Sequence of chain 2.A:
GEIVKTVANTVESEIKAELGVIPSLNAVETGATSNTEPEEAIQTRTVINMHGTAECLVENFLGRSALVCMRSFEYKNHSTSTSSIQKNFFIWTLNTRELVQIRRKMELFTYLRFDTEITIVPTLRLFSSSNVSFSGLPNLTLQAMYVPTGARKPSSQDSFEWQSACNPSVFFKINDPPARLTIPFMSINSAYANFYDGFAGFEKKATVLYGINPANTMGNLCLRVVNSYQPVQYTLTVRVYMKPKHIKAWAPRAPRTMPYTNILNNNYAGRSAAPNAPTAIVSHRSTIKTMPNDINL

Sequence of chain 56.C:
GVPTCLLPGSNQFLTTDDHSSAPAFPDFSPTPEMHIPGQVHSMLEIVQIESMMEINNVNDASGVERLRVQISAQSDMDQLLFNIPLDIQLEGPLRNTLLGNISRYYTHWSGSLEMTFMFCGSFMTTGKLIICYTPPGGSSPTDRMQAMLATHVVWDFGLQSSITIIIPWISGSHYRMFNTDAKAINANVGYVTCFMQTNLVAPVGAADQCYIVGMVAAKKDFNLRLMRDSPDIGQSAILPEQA

This protein binds this small molecule.
Small molecule (SMILES): Cc1cc(CCCOc2c(C)cc(-c3noc(C(F)(F)F)n3)cc2C)on1

Sequence of chain 2.C:
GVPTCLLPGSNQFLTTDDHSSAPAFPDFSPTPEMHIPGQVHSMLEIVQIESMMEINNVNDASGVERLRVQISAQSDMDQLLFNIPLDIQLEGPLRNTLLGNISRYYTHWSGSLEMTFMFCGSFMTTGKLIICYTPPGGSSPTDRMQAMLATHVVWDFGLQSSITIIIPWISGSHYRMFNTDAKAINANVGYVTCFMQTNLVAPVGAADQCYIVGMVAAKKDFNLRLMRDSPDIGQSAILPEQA

Binding-site contacts:
Ligand atom O1 contacts residue PHE119 of chain 2.A at 3.5 Å.
Ligand atom CM4 contacts residue ALA149 of chain 2.A at 3.6 Å (hydrophobic).
Ligand atom CM6 contacts residue TRP97 of chain 2.A at 3.6 Å (hydrophobic).
Ligand atom O1A contacts residue LEU186 of chain 2.A at 3.7 Å.
Ligand atom O1A contacts residue LEU226 of chain 2.A at 3.6 Å.
Ligand atom F3 contacts residue PRO173 of chain 2.A at 2.6 Å.
Ligand atom CM6 contacts residue ILE123 of chain 2.A at 3.8 Å (hydrophobic).
Ligand atom F2 contacts residue VAL175 of chain 2.A at 3.2 Å.
Ligand atom C2A contacts residue LEU226 of chain 2.A at 3.8 Å (hydrophobic).
Ligand atom N2 contacts residue PHE119 of chain 2.A at 3.5 Å.
Ligand atom C3 contacts residue THR101 of chain 2.A at 3.8 Å.
Ligand atom C3C contacts residue THR121 of chain 2.A at 3.7 Å.
Ligand atom O1 contacts residue TYR197 of chain 2.A at 3.3 Å.
Ligand atom CM2 contacts residue MET191 of chain 2.A at 3.4 Å (hydrophobic).
Ligand atom F3 contacts residue TYR151 of chain 2.A at 2.9 Å.
Ligand atom N2 contacts residue TYR197 of chain 2.A at 3.4 Å.
Ligand atom CM2 contacts residue ILE188 of chain 2.A at 3.6 Å (hydrophobic).
Ligand atom O1B contacts residue LEU99 of chain 2.A at 3.6 Å.
Ligand atom F3 contacts residue SER174 of chain 2.A at 3.8 Å.
Ligand atom C3A contacts residue LEU186 of chain 2.A at 3.8 Å (hydrophobic).
Ligand atom F3 contacts residue MET150 of chain 2.A at 3.8 Å.
Ligand atom CM4 contacts residue PRO173 of chain 2.A at 3.7 Å (hydrophobic).
Ligand atom C1B contacts residue LEU99 of chain 2.A at 3.6 Å (hydrophobic).
Ligand atom CM2 contacts residue LEU99 of chain 2.A at 3.3 Å (hydrophobic).
Ligand atom C5B contacts residue ILE123 of chain 2.A at 3.7 Å (hydrophobic).
Ligand atom F3 contacts residue ALA149 of chain 2.A at 3.6 Å.
Ligand atom N1A contacts residue LEU226 of chain 2.A at 3.6 Å.
Ligand atom F1 contacts residue LEU186 of chain 2.A at 3.1 Å.
Ligand atom C2B contacts residue LEU99 of chain 2.A at 3.4 Å (hydrophobic).
Ligand atom F2 contacts residue SER174 of chain 2.A at 3.7 Å.
Ligand atom C2B contacts residue ILE188 of chain 2.A at 3.7 Å (hydrophobic).
Ligand atom F2 contacts residue ALA149 of chain 2.A at 2.5 Å.
Ligand atom C4 contacts residue THR101 of chain 2.A at 3.8 Å.
Ligand atom N3A contacts residue TYR151 of chain 2.A at 3.6 Å.
Ligand atom C6B contacts residue ILE123 of chain 2.A at 3.8 Å (hydrophobic).
Ligand atom CM3 contacts residue THR101 of chain 2.A at 3.8 Å.
Ligand atom C6B contacts residue LEU99 of chain 2.A at 3.9 Å (hydrophobic).
Ligand atom CM4 contacts residue LEU186 of chain 2.A at 3.8 Å (hydrophobic).
Ligand atom C3A contacts residue LEU226 of chain 2.A at 3.8 Å (hydrophobic).
Ligand atom C3B contacts residue ILE188 of chain 2.A at 3.5 Å (hydrophobic).